Sequence of chain 1.D:
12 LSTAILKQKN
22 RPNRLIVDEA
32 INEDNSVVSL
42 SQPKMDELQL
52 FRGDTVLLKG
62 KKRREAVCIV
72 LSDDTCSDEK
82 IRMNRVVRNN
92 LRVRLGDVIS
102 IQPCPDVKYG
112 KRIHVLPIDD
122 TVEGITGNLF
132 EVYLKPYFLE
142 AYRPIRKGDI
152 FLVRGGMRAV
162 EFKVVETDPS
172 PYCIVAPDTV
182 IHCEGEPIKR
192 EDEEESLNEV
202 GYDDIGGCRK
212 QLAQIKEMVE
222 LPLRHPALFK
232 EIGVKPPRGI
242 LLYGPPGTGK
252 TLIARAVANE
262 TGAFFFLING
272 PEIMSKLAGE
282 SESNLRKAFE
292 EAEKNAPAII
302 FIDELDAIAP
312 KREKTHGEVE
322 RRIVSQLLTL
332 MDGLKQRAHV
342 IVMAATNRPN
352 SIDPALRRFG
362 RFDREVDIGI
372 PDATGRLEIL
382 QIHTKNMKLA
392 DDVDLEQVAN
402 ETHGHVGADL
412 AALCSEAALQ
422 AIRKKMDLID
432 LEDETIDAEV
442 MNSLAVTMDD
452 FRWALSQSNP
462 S

Sequence of chain 1.E:
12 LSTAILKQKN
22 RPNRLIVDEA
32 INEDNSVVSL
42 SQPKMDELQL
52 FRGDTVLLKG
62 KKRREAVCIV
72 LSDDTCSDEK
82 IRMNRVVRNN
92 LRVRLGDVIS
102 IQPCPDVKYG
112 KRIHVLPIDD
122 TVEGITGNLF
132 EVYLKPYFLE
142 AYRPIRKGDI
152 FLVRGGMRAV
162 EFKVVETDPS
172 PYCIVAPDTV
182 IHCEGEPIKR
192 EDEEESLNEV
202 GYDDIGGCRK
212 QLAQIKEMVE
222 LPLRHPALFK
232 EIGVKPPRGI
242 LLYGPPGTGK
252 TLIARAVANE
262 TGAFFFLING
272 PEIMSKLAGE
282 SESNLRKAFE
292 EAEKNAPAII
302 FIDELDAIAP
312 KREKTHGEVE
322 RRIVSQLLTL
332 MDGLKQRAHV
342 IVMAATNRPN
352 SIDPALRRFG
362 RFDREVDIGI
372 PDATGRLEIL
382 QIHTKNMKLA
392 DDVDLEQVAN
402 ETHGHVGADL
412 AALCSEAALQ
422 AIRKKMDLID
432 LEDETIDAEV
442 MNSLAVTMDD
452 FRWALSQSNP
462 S

The small molecule below binds the protein below.
Small molecule (SMILES): Nc1ncnc2c1ncn2[C@@H]1O[C@H](COP(=O)(O)OP(=O)(O)OP(O)(O)=S)[C@@H](O)[C@H]1O

Binding-site contacts:
Ligand atom O3A contacts residue GLY248 of chain 1.D at 3.4 Å.
Ligand atom O1B contacts residue THR252 of chain 1.D at 2.9 Å (h-bond).
Ligand atom PG contacts residue LYS251 of chain 1.D at 3.6 Å.
Ligand atom N7 contacts residue GLY250 of chain 1.D at 3.1 Å (h-bond).
Ligand atom C4 contacts residue LEU253 of chain 1.D at 3.3 Å (hydrophobic).
Ligand atom O1A contacts residue LEU253 of chain 1.D at 2.8 Å (h-bond).
Ligand atom N7 contacts residue GLY408 of chain 1.D at 3.4 Å.
Ligand atom PB contacts residue MG1 of chain 1.N at 3.4 Å.
Ligand atom C8 contacts residue ALA409 of chain 1.D at 3.6 Å (hydrophobic).
Ligand atom O4' contacts residue ALA409 of chain 1.D at 3.4 Å.
Ligand atom O1B contacts residue MG1 of chain 1.N at 2.2 Å.
Ligand atom O3G contacts residue ASN348 of chain 1.D at 3.4 Å (h-bond).
Ligand atom C2 contacts residue ASP205 of chain 1.D at 3.6 Å.
Ligand atom S1G contacts residue ASN348 of chain 1.D at 3.5 Å (h-bond).
Ligand atom C8 contacts residue GLY248 of chain 1.D at 3.6 Å.
Ligand atom O2' contacts residue HIS384 of chain 1.D at 3.4 Å.
Ligand atom S1G contacts residue ARG359 of chain 1.E at 2.8 Å.
Ligand atom O1A contacts residue THR252 of chain 1.D at 3.3 Å (h-bond).
Ligand atom O2G contacts residue MG1 of chain 1.N at 2.0 Å.
Ligand atom O2B contacts residue GLY250 of chain 1.D at 3.0 Å (h-bond).
Ligand atom C8 contacts residue GLY408 of chain 1.D at 3.4 Å.
Ligand atom N9 contacts residue GLY408 of chain 1.D at 3.6 Å.
Ligand atom O1A contacts residue LYS251 of chain 1.D at 3.4 Å (salt-bridge).
Ligand atom O3B contacts residue MG1 of chain 1.N at 3.5 Å.
Ligand atom N1 contacts residue GLY207 of chain 1.D at 3.1 Å (h-bond).
Ligand atom O2B contacts residue LYS251 of chain 1.D at 2.7 Å.
Ligand atom C5 contacts residue LEU253 of chain 1.D at 3.5 Å (hydrophobic).
Ligand atom O3G contacts residue LYS251 of chain 1.D at 2.5 Å (salt-bridge).
Ligand atom N7 contacts residue THR249 of chain 1.D at 3.4 Å.
Ligand atom O3B contacts residue GLY248 of chain 1.D at 3.0 Å (h-bond).
Ligand atom PG contacts residue MG1 of chain 1.N at 3.2 Å.
Ligand atom O2B contacts residue THR249 of chain 1.D at 2.8 Å (h-bond).
Ligand atom O3B contacts residue LYS251 of chain 1.D at 3.6 Å.
Ligand atom N3 contacts residue LEU253 of chain 1.D at 3.3 Å.
Ligand atom O1A contacts residue GLY250 of chain 1.D at 3.0 Å.
Ligand atom N6 contacts residue GLY207 of chain 1.D at 3.3 Å (h-bond).
Ligand atom C2 contacts residue LEU253 of chain 1.D at 3.5 Å (hydrophobic).
Ligand atom O3A contacts residue GLY250 of chain 1.D at 3.5 Å (h-bond).
Ligand atom C8 contacts residue GLY250 of chain 1.D at 3.5 Å.
Ligand atom O2B contacts residue GLY248 of chain 1.D at 3.5 Å.